Sequence of chain 1.E:
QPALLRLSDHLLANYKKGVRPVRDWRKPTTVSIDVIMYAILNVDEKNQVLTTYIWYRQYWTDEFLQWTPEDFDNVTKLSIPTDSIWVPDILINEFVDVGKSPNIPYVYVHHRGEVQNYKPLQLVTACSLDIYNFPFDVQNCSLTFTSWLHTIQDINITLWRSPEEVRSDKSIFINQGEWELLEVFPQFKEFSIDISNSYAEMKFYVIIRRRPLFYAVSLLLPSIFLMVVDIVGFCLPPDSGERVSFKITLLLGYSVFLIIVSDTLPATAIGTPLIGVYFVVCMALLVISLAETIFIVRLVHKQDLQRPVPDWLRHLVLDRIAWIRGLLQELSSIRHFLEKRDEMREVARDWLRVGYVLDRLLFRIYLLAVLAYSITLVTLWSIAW

This small molecule binds to this protein.
Small molecule (SMILES): CC(=O)N[C@@H]1[C@@H](O)[C@H](O)[C@@H](CO)O[C@H]1O

Binding-site contacts:
Ligand atom C4 contacts residue ASN74 of chain 1.E at 4.2 Å.
Ligand atom C1 contacts residue ASN74 of chain 1.E at 1.4 Å.
Ligand atom C8 contacts residue ASP73 of chain 1.E at 4.3 Å.
Ligand atom O7 contacts residue ASN74 of chain 1.E at 3.0 Å (h-bond).
Ligand atom C8 contacts residue ASN74 of chain 1.E at 4.4 Å.
Ligand atom C5 contacts residue ASN74 of chain 1.E at 3.6 Å.
Ligand atom O5 contacts residue ASN74 of chain 1.E at 2.3 Å (h-bond).
Ligand atom C2 contacts residue ASN74 of chain 1.E at 2.4 Å.
Ligand atom N2 contacts residue ASN74 of chain 1.E at 3.0 Å (h-bond).
Ligand atom C3 contacts residue ASN74 of chain 1.E at 3.8 Å.
Ligand atom C7 contacts residue ASN74 of chain 1.E at 3.2 Å.
Ligand atom O6 contacts residue ASN74 of chain 1.E at 4.5 Å.